Binding-site contacts:
Ligand atom C4 contacts residue VAL65 of chain 1.C at 3.3 Å (hydrophobic).
Ligand atom O5 contacts residue HIS76 of chain 1.C at 4.2 Å.
Ligand atom C4 contacts residue HIS76 of chain 1.C at 4.1 Å.
Ligand atom O6 contacts residue HIS76 of chain 1.C at 4.0 Å.

Sequence of chain 1.C:
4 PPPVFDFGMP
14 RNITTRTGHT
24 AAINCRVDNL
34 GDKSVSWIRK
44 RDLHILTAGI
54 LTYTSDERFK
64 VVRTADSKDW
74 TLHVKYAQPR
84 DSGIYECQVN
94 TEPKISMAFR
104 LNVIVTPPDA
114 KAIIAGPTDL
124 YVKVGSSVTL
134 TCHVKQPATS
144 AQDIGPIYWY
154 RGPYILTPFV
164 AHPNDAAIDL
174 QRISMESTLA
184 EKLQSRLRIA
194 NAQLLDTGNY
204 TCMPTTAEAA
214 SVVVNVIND

A protein and the small-molecule ligand that binds it are described below.
Small molecule (SMILES): C[C@@H](O)[C@@H](C)O